Sequence of chain 11.B:
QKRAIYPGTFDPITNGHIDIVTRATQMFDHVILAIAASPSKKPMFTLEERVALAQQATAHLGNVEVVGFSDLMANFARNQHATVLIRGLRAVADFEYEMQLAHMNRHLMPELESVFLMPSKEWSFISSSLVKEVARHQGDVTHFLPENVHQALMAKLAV

The protein below binds the small molecule below.
Small molecule (SMILES): Cc1nc2cccc(O)c2[nH]1

Binding-site contacts:
Ligand atom C1 contacts residue VAL135 of chain 7.B at 4.1 Å (hydrophobic).
Ligand atom O5 contacts residue LEU109 of chain 11.B at 4.0 Å.
Ligand atom C3 contacts residue GLU134 of chain 7.B at 3.9 Å.
Ligand atom O5 contacts residue MET74 of chain 11.B at 3.1 Å.
Ligand atom C9 contacts residue HIS138 of chain 7.B at 4.2 Å.
Ligand atom C4 contacts residue ALA75 of chain 11.B at 4.3 Å (hydrophobic).
Ligand atom O5 contacts residue ALA75 of chain 11.B at 3.1 Å (h-bond).
Ligand atom C2 contacts residue VAL135 of chain 7.B at 3.6 Å (hydrophobic).
Ligand atom C3 contacts residue LEU102 of chain 11.B at 4.2 Å (hydrophobic).
Ligand atom O5 contacts residue ASN106 of chain 11.B at 2.6 Å (h-bond).
Ligand atom N8 contacts residue HIS138 of chain 7.B at 4.3 Å.
Ligand atom C11 contacts residue ASP72 of chain 11.B at 3.7 Å.
Ligand atom C4 contacts residue LEU109 of chain 11.B at 4.3 Å (hydrophobic).
Ligand atom C7 contacts residue GLU134 of chain 7.B at 3.8 Å.
Ligand atom C9 contacts residue GLU134 of chain 7.B at 3.9 Å.
Ligand atom N10 contacts residue LEU73 of chain 11.B at 3.6 Å.
Ligand atom C1 contacts residue LEU73 of chain 11.B at 4.2 Å (hydrophobic).
Ligand atom C2 contacts residue MET105 of chain 11.B at 3.8 Å (hydrophobic).
Ligand atom C4 contacts residue ASN106 of chain 11.B at 3.2 Å.
Ligand atom C1 contacts residue ASN106 of chain 11.B at 3.1 Å.
Ligand atom C9 contacts residue LEU73 of chain 11.B at 4.4 Å (hydrophobic).
Ligand atom C11 contacts residue HIS138 of chain 7.B at 3.6 Å.
Ligand atom N10 contacts residue MET74 of chain 11.B at 2.9 Å (h-bond).
Ligand atom C3 contacts residue VAL135 of chain 7.B at 3.9 Å (hydrophobic).
Ligand atom C6 contacts residue MET74 of chain 11.B at 3.6 Å (hydrophobic).
Ligand atom C2 contacts residue ASN106 of chain 11.B at 4.4 Å.
Ligand atom C3 contacts residue LEU131 of chain 7.B at 4.2 Å (hydrophobic).
Ligand atom C1 contacts residue MET105 of chain 11.B at 3.9 Å (hydrophobic).
Ligand atom O5 contacts residue LEU73 of chain 11.B at 3.5 Å.
Ligand atom C9 contacts residue MET74 of chain 11.B at 4.0 Å (hydrophobic).
Ligand atom C2 contacts residue LEU131 of chain 7.B at 4.1 Å (hydrophobic).
Ligand atom N8 contacts residue GLU134 of chain 7.B at 2.9 Å (salt-bridge).
Ligand atom C7 contacts residue LEU73 of chain 11.B at 4.3 Å (hydrophobic).
Ligand atom C6 contacts residue LEU73 of chain 11.B at 3.5 Å (hydrophobic).
Ligand atom C2 contacts residue LEU102 of chain 11.B at 4.2 Å (hydrophobic).
Ligand atom C1 contacts residue LEU109 of chain 11.B at 3.9 Å (hydrophobic).
Ligand atom C11 contacts residue GLU134 of chain 7.B at 4.3 Å.
Ligand atom C11 contacts residue MET74 of chain 11.B at 4.2 Å (hydrophobic).
Ligand atom C4 contacts residue MET74 of chain 11.B at 3.5 Å (hydrophobic).
Ligand atom C4 contacts residue LEU73 of chain 11.B at 3.5 Å (hydrophobic).

Sequence of chain 7.B:
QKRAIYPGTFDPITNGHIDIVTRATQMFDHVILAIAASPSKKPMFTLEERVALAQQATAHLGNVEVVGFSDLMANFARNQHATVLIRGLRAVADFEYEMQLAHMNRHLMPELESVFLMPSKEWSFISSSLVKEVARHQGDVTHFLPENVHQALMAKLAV